This protein binds this small molecule.
Small molecule (SMILES): CC[C@H](C)[C@@H]1NC(=O)[C@H](CCCN=C(N)N)NC(=O)[C@H](CCC(N)=O)NC(=O)[C@H](CC(C)C)NC(=O)[C@H](CC(N)=O)NC(=O)[C@H](CC2=c3ccccc3=NC2)NC(=O)[C@@H]2CCCN2C(=O)[C@H]([C@@H](C)CC)NC(=O)[C@H](Cc2ccccc2)NC(=O)[C@@H](N)CSSC[C@@H](C=O)NC(=O)[C@H](CC(C)C)NC(=O)[C@H](CC(C)C)NC(=O)CNC1=O

Sequence of chain 1.A:
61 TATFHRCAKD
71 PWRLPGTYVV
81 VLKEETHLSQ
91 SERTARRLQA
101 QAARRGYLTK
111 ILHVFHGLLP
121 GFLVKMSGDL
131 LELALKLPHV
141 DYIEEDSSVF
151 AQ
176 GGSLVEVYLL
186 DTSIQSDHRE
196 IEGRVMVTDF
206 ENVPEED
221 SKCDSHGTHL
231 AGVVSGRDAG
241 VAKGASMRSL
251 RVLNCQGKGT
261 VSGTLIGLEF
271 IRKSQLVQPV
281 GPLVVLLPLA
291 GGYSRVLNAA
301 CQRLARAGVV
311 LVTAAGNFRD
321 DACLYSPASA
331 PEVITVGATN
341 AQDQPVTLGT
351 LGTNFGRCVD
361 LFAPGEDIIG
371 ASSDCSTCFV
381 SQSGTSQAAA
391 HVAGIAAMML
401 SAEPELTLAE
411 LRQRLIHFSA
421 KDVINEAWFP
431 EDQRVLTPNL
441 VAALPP

Binding-site contacts:
Ligand atom CE2 contacts residue GLU366 of chain 1.A at 3.5 Å.
Ligand atom CH2 contacts residue ALA341 of chain 1.A at 3.3 Å (hydrophobic).
Ligand atom CG2 contacts residue ALA442 of chain 1.A at 3.4 Å (hydrophobic).
Ligand atom CB contacts residue ILE368 of chain 1.A at 3.6 Å (hydrophobic).
Ligand atom CG2 contacts residue PRO364 of chain 1.A at 3.7 Å (hydrophobic).
Ligand atom CZ2 contacts residue ILE368 of chain 1.A at 3.8 Å (hydrophobic).
Ligand atom NH1 contacts residue ASP343 of chain 1.A at 2.9 Å (salt-bridge).
Ligand atom CD1 contacts residue ALA239 of chain 1.A at 3.7 Å (hydrophobic).
Ligand atom NH1 contacts residue ALA341 of chain 1.A at 3.1 Å (h-bond).
Ligand atom NE1 contacts residue ASP367 of chain 1.A at 3.1 Å (salt-bridge).
Ligand atom CB contacts residue TYR10 of chain 1.C at 3.8 Å (hydrophobic).
Ligand atom CD2 contacts residue LEU11 of chain 1.C at 3.4 Å (hydrophobic).
Ligand atom CE2 contacts residue TYR10 of chain 1.C at 3.5 Å (hydrophobic).
Ligand atom CD1 contacts residue VAL241 of chain 1.A at 3.6 Å (hydrophobic).
Ligand atom CG contacts residue HIS391 of chain 1.A at 3.6 Å.
Ligand atom CE3 contacts residue ALA341 of chain 1.A at 3.6 Å (hydrophobic).
Ligand atom CH2 contacts residue ASN340 of chain 1.A at 3.4 Å.
Ligand atom CB contacts residue ILE369 of chain 1.A at 3.7 Å (hydrophobic).
Ligand atom OD1 contacts residue ILE368 of chain 1.A at 3.7 Å.
Ligand atom CZ contacts residue VAL14 of chain 1.C at 3.5 Å (hydrophobic).
Ligand atom CZ contacts residue TYR10 of chain 1.C at 3.4 Å (hydrophobic).
Ligand atom O contacts residue LEU444 of chain 1.A at 2.8 Å (h-bond).
Ligand atom CH2 contacts residue PRO364 of chain 1.A at 3.5 Å (hydrophobic).
Ligand atom NE1 contacts residue GLU366 of chain 1.A at 3.2 Å (salt-bridge).
Ligand atom O contacts residue ALA443 of chain 1.A at 3.5 Å.
Ligand atom CE2 contacts residue VAL14 of chain 1.C at 3.7 Å (hydrophobic).
Ligand atom CD1 contacts residue ASP367 of chain 1.A at 3.7 Å.
Ligand atom CB contacts residue HIS391 of chain 1.A at 3.5 Å.
Ligand atom CZ2 contacts residue GLU366 of chain 1.A at 3.2 Å.
Ligand atom NH2 contacts residue ALA341 of chain 1.A at 2.8 Å (h-bond).
Ligand atom CG contacts residue ILE368 of chain 1.A at 3.8 Å (hydrophobic).
Ligand atom CG contacts residue TYR10 of chain 1.C at 3.8 Å (hydrophobic).
Ligand atom CZ2 contacts residue ALA341 of chain 1.A at 3.6 Å (hydrophobic).
Ligand atom CB contacts residue PRO364 of chain 1.A at 3.4 Å (hydrophobic).
Ligand atom CG contacts residue ILE369 of chain 1.A at 3.7 Å (hydrophobic).
Ligand atom OD1 contacts residue HIS391 of chain 1.A at 3.0 Å (h-bond).
Ligand atom CZ3 contacts residue ALA341 of chain 1.A at 3.5 Å (hydrophobic).
Ligand atom CD2 contacts residue ALA341 of chain 1.A at 3.7 Å (hydrophobic).
Ligand atom CZ3 contacts residue ASN340 of chain 1.A at 3.7 Å.
Ligand atom CZ contacts residue ALA341 of chain 1.A at 3.4 Å (hydrophobic).

Sequence of chain 1.C:
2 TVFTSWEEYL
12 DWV